Sequence of chain 1.I:
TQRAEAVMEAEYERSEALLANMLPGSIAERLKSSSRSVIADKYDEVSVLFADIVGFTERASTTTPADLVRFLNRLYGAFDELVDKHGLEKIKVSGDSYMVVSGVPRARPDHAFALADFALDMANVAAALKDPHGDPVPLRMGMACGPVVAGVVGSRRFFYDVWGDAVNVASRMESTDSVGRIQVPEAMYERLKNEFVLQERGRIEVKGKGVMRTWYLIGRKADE

Sequence of chain 1.J:
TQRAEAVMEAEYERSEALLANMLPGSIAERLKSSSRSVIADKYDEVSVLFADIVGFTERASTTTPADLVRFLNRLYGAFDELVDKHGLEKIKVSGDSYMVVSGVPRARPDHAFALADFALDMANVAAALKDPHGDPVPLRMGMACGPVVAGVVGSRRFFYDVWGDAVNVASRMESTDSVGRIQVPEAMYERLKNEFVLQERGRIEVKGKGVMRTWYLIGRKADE

Binding-site contacts:
Ligand atom O3B contacts residue ASP125 of chain 1.J at 3.1 Å (salt-bridge).
Ligand atom C3' contacts residue THR86 of chain 1.J at 3.6 Å.
Ligand atom O4' contacts residue ASP125 of chain 1.J at 3.6 Å.
Ligand atom CA7 contacts residue ALA89 of chain 1.J at 3.8 Å (hydrophobic).
Ligand atom O2G contacts residue ASP81 of chain 1.J at 3.7 Å.
Ligand atom N7 contacts residue MN1 of chain 1.TA at 3.7 Å.
Ligand atom O2' contacts residue ASN197 of chain 1.I at 3.2 Å.
Ligand atom PG contacts residue MN1 of chain 1.UA at 3.5 Å.
Ligand atom O3G contacts residue ASP81 of chain 1.J at 3.7 Å.
Ligand atom CA5 contacts residue LEU97 of chain 1.J at 3.8 Å (hydrophobic).
Ligand atom N2 contacts residue VAL191 of chain 1.I at 2.8 Å (h-bond).
Ligand atom O1B contacts residue MN1 of chain 1.UA at 3.4 Å.
Ligand atom CA2 contacts residue PHE85 of chain 1.J at 3.7 Å (hydrophobic).
Ligand atom O2G contacts residue ILE82 of chain 1.J at 3.6 Å (h-bond).
Ligand atom O3B contacts residue MN1 of chain 1.UA at 2.0 Å.
Ligand atom O3B contacts residue PHE85 of chain 1.J at 3.7 Å.
Ligand atom O1G contacts residue LYS236 of chain 1.I at 3.2 Å (salt-bridge).
Ligand atom OA contacts residue ASN197 of chain 1.I at 3.7 Å.
Ligand atom PB contacts residue MN1 of chain 1.UA at 3.2 Å.
Ligand atom CA4 contacts residue PRO94 of chain 1.J at 3.5 Å (hydrophobic).
Ligand atom N3 contacts residue VAL196 of chain 1.I at 3.5 Å.
Ligand atom PA contacts residue MN1 of chain 1.TA at 3.4 Å.
Ligand atom OA contacts residue GLY193 of chain 1.I at 3.7 Å.
Ligand atom O5' contacts residue MN1 of chain 1.TA at 3.8 Å.
Ligand atom O4' contacts residue MN1 of chain 1.TA at 3.4 Å.
Ligand atom O2G contacts residue MN1 of chain 1.UA at 3.1 Å.
Ligand atom O2' contacts residue VAL196 of chain 1.I at 3.7 Å.
Ligand atom CA4 contacts residue LEU97 of chain 1.J at 3.6 Å (hydrophobic).
Ligand atom O2' contacts residue GLY193 of chain 1.I at 3.2 Å (h-bond).
Ligand atom N3 contacts residue GLY124 of chain 1.J at 3.8 Å.
Ligand atom N2 contacts residue ASP190 of chain 1.I at 3.3 Å (salt-bridge).
Ligand atom O3B contacts residue ILE82 of chain 1.J at 3.8 Å.
Ligand atom O2G contacts residue ARG169 of chain 1.J at 3.6 Å (salt-bridge).
Ligand atom O3G contacts residue MN1 of chain 1.UA at 3.6 Å.
Ligand atom C8 contacts residue MN1 of chain 1.TA at 3.4 Å.
Ligand atom O3A contacts residue ARG201 of chain 1.I at 3.1 Å (salt-bridge).
Ligand atom O2B contacts residue THR86 of chain 1.J at 3.1 Å (h-bond).
Ligand atom OA contacts residue THR86 of chain 1.J at 3.5 Å.
Ligand atom N2 contacts residue MET128 of chain 1.I at 3.8 Å.
Ligand atom O2A contacts residue MN1 of chain 1.TA at 2.0 Å.

The protein below binds the small molecule below.
Small molecule (SMILES): CNc1ccccc1C(=O)O[C@H]1[C@@H](O)[C@H](n2cnc3c(=O)[nH]c(N)nc32)O[C@@H]1CO[P](=O)(O)O[P](=O)(O)OP(=O)(O)O